Sequence of chain 1.B:
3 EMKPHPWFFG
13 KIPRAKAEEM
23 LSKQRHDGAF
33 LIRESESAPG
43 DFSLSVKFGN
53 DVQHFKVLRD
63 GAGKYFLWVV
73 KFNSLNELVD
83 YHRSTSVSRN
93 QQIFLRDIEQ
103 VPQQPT

A small-molecule ligand and the protein it binds are described below.
Small molecule (SMILES): CC(C)[C@@H]1NC(=O)[C@H](Cc2ccc(OP(=O)(O)O)cc2)NC(=O)CCCCCCNC(=O)[C@@H]2CCCN2C(=O)[C@H](C(C)C)NC(=O)[C@H](CC(N)=O)NC1=O

Binding-site contacts:
Ligand atom C2 contacts residue ARG16 of chain 1.B at 3.7 Å.
Ligand atom CG2 contacts residue GLN55 of chain 1.B at 3.5 Å.
Ligand atom CA contacts residue TRP70 of chain 1.B at 3.7 Å (hydrophobic).
Ligand atom O contacts residue ARG16 of chain 1.B at 2.7 Å (salt-bridge).
Ligand atom C3 contacts residue ARG16 of chain 1.B at 3.6 Å.
Ligand atom O2P contacts residue ARG35 of chain 1.B at 2.9 Å (salt-bridge).
Ligand atom C contacts residue ARG16 of chain 1.B at 3.6 Å.
Ligand atom O1P contacts residue ARG35 of chain 1.B at 2.8 Å (salt-bridge).
Ligand atom OD1 contacts residue LYS58 of chain 1.B at 2.9 Å (salt-bridge).
Ligand atom CG2 contacts residue HIS56 of chain 1.B at 3.8 Å.
Ligand atom C contacts residue HIS56 of chain 1.B at 3.6 Å.
Ligand atom O1P contacts residue SER37 of chain 1.B at 2.8 Å (h-bond).
Ligand atom ND2 contacts residue LYS58 of chain 1.B at 2.8 Å (salt-bridge).
Ligand atom N contacts residue HIS56 of chain 1.B at 2.9 Å (h-bond).
Ligand atom CB contacts residue HIS56 of chain 1.B at 3.8 Å.
Ligand atom P contacts residue SER37 of chain 1.B at 3.7 Å.
Ligand atom CE1 contacts residue LYS58 of chain 1.B at 3.7 Å.
Ligand atom CD2 contacts residue PHE57 of chain 1.B at 3.7 Å (hydrophobic).
Ligand atom O2P contacts residue ARG16 of chain 1.B at 2.7 Å (salt-bridge).
Ligand atom CG contacts residue LYS58 of chain 1.B at 3.6 Å.
Ligand atom P contacts residue SER45 of chain 1.B at 3.6 Å.
Ligand atom CG contacts residue LEU69 of chain 1.B at 3.7 Å (hydrophobic).
Ligand atom CD2 contacts residue HIS56 of chain 1.B at 3.6 Å.
Ligand atom CB contacts residue PHE57 of chain 1.B at 3.6 Å (hydrophobic).
Ligand atom OH contacts residue LYS58 of chain 1.B at 3.8 Å.
Ligand atom CG1 contacts residue ASN92 of chain 1.B at 3.5 Å.
Ligand atom CB contacts residue LEU69 of chain 1.B at 3.5 Å (hydrophobic).
Ligand atom O contacts residue TRP70 of chain 1.B at 3.8 Å.
Ligand atom P contacts residue SER39 of chain 1.B at 3.7 Å.
Ligand atom P contacts residue ARG35 of chain 1.B at 3.7 Å.
Ligand atom OH contacts residue SER45 of chain 1.B at 3.3 Å (h-bond).
Ligand atom CD2 contacts residue LYS58 of chain 1.B at 3.5 Å.
Ligand atom CB contacts residue TRP70 of chain 1.B at 3.7 Å (hydrophobic).
Ligand atom CA contacts residue HIS56 of chain 1.B at 3.3 Å.
Ligand atom ND2 contacts residue LEU69 of chain 1.B at 2.9 Å (h-bond).
Ligand atom CG1 contacts residue PHE57 of chain 1.B at 3.7 Å (hydrophobic).
Ligand atom OD1 contacts residue PHE57 of chain 1.B at 3.6 Å.
Ligand atom O1P contacts residue SER45 of chain 1.B at 2.9 Å (h-bond).
Ligand atom CG1 contacts residue SER90 of chain 1.B at 3.8 Å.
Ligand atom O3P contacts residue SER39 of chain 1.B at 2.6 Å (h-bond).